Binding-site contacts:
Ligand atom C11 contacts residue ASP93 of chain 1.B at 3.9 Å.
Ligand atom C23 contacts residue ASP93 of chain 1.B at 4.4 Å.
Ligand atom C15 contacts residue ASP93 of chain 1.B at 4.3 Å.
Ligand atom O11 contacts residue ASP93 of chain 1.B at 4.4 Å.
Ligand atom C22 contacts residue ASP93 of chain 1.B at 4.2 Å.
Ligand atom O10 contacts residue ASP93 of chain 1.B at 3.9 Å.
Ligand atom O15 contacts residue GLU89 of chain 1.B at 4.5 Å.
Ligand atom C5 contacts residue ASP93 of chain 1.B at 4.3 Å.
Ligand atom C20 contacts residue CYS92 of chain 1.B at 3.6 Å (hydrophobic).
Ligand atom C22 contacts residue CYS92 of chain 1.B at 1.6 Å (hydrophobic).
Ligand atom C16 contacts residue ASP93 of chain 1.B at 3.9 Å.
Ligand atom C21 contacts residue ARG143 of chain 1.B at 4.4 Å.
Ligand atom O16 contacts residue ARG143 of chain 1.B at 4.1 Å.
Ligand atom C21 contacts residue CYS92 of chain 1.B at 2.5 Å (hydrophobic).
Ligand atom C20 contacts residue ARG143 of chain 1.B at 4.5 Å.
Ligand atom O15 contacts residue ASP93 of chain 1.B at 3.3 Å.
Ligand atom N1 contacts residue ASP93 of chain 1.B at 4.5 Å.
Ligand atom N2 contacts residue CYS92 of chain 1.B at 3.9 Å.
Ligand atom O15 contacts residue CYS92 of chain 1.B at 3.4 Å (h-bond).
Ligand atom C23 contacts residue CYS92 of chain 1.B at 2.8 Å (hydrophobic).
Ligand atom O13 contacts residue ASP93 of chain 1.B at 4.2 Å.

This small molecule binds to this protein.
Small molecule (SMILES): O=C(CCCCN1C(=O)CCC1=O)NCCOCCOCCO[C@H]1O[C@H](CO)[C@@H](O[C@H]2O[C@H](CO)[C@H](O)[C@@H](O)[C@@H]2O)[C@H](O)[C@@H]1O

Sequence of chain 1.B:
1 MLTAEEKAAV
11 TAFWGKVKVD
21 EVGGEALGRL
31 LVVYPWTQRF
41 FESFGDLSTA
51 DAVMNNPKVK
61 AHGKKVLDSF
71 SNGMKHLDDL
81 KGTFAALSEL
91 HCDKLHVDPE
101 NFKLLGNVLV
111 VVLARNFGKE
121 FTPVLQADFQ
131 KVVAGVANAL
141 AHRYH